Sequence of chain 1.A:
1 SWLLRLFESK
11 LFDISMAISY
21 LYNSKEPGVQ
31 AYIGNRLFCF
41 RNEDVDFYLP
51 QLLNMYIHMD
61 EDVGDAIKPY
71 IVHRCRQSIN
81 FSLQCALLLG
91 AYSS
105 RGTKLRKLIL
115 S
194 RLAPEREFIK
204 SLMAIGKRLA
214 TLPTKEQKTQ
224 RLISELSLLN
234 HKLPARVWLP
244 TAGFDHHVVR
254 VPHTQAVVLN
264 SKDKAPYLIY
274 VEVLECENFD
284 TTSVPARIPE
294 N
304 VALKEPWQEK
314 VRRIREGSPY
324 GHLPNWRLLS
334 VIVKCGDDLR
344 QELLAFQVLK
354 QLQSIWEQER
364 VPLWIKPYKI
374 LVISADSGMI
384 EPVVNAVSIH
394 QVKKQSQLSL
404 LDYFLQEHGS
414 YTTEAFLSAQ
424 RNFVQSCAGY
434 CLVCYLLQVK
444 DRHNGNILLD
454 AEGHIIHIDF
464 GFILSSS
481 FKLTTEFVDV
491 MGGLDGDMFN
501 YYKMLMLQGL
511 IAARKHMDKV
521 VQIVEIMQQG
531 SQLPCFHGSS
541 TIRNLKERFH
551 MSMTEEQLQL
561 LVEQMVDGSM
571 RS

The protein below binds the small molecule below.
Small molecule (SMILES): Nc1nc2c(ncn2[C@@H]2O[C@H](CO[P](=O)(O)O[P](=O)(O)OP(O)(O)=S)[C@@H](O)[C@H]2O)c(=O)[nH]1

Binding-site contacts:
Ligand atom O6 contacts residue ASN129 of chain 1.B at 3.4 Å (h-bond).
Ligand atom O6 contacts residue ALA160 of chain 1.B at 3.1 Å (h-bond).
Ligand atom O2' contacts residue LEU43 of chain 1.B at 3.3 Å (h-bond).
Ligand atom N1 contacts residue ASP132 of chain 1.B at 2.8 Å (salt-bridge).
Ligand atom N1 contacts residue LYS130 of chain 1.B at 3.3 Å.
Ligand atom O3' contacts residue LEU43 of chain 1.B at 3.1 Å (h-bond).
Ligand atom PB contacts residue GLY28 of chain 1.B at 3.4 Å.
Ligand atom PB contacts residue GLY26 of chain 1.B at 3.6 Å.
Ligand atom S1G contacts residue SER30 of chain 1.B at 2.5 Å (h-bond).
Ligand atom O1B contacts residue LYS29 of chain 1.B at 2.8 Å (salt-bridge).
Ligand atom O2B contacts residue GLY26 of chain 1.B at 2.6 Å (h-bond).
Ligand atom C6 contacts residue LYS130 of chain 1.B at 3.5 Å.
Ligand atom PG contacts residue SER30 of chain 1.B at 3.3 Å.
Ligand atom O1B contacts residue VAL27 of chain 1.B at 3.1 Å (h-bond).
Ligand atom S1G contacts residue ASP71 of chain 1.B at 3.5 Å (salt-bridge).
Ligand atom O1A contacts residue ASN31 of chain 1.B at 2.3 Å (h-bond).
Ligand atom O3A contacts residue GLY28 of chain 1.B at 3.1 Å (h-bond).
Ligand atom O1B contacts residue GLY26 of chain 1.B at 3.6 Å.
Ligand atom O3' contacts residue SER45 of chain 1.B at 3.6 Å.
Ligand atom N7 contacts residue ASN129 of chain 1.B at 3.6 Å.
Ligand atom O6 contacts residue LEU161 of chain 1.B at 3.3 Å (h-bond).
Ligand atom PB contacts residue LYS29 of chain 1.B at 3.5 Å.
Ligand atom C2' contacts residue ASN31 of chain 1.B at 3.6 Å.
Ligand atom O2' contacts residue ASN42 of chain 1.B at 3.2 Å (h-bond).
Ligand atom C2 contacts residue ASP132 of chain 1.B at 3.5 Å.
Ligand atom N2 contacts residue ASP132 of chain 1.B at 2.8 Å (salt-bridge).
Ligand atom O2G contacts residue ASP71 of chain 1.B at 2.7 Å (salt-bridge).
Ligand atom O3B contacts residue SER30 of chain 1.B at 3.1 Å (h-bond).
Ligand atom O2B contacts residue SER25 of chain 1.B at 3.7 Å.
Ligand atom N2 contacts residue LEU133 of chain 1.B at 3.0 Å.
Ligand atom O1B contacts residue GLY28 of chain 1.B at 2.6 Å (h-bond).
Ligand atom O2G contacts residue LYS29 of chain 1.B at 3.2 Å.
Ligand atom O6 contacts residue LYS130 of chain 1.B at 3.1 Å.
Ligand atom S1G contacts residue THR48 of chain 1.B at 2.8 Å (h-bond).
Ligand atom O3A contacts residue LYS29 of chain 1.B at 3.6 Å (salt-bridge).
Ligand atom O3B contacts residue LYS29 of chain 1.B at 3.6 Å (salt-bridge).
Ligand atom O1A contacts residue SER30 of chain 1.B at 3.6 Å.
Ligand atom C6 contacts residue LEU161 of chain 1.B at 3.7 Å (hydrophobic).
Ligand atom O2A contacts residue SER30 of chain 1.B at 3.5 Å (h-bond).
Ligand atom C5' contacts residue GLY26 of chain 1.B at 3.5 Å.

Sequence of chain 1.B:
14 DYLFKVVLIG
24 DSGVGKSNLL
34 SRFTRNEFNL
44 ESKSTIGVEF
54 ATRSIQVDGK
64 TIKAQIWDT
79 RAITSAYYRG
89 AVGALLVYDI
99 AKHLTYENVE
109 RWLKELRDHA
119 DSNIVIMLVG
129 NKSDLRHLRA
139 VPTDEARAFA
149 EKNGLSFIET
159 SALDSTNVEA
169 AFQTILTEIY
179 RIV